Binding-site contacts:
Ligand atom N contacts residue SER752 of chain 1.I at 3.9 Å.
Ligand atom CA contacts residue ASN748 of chain 1.I at 3.8 Å.
Ligand atom CA contacts residue GLN326 of chain 1.I at 3.1 Å.
Ligand atom N contacts residue PHE616 of chain 1.I at 3.9 Å.
Ligand atom O contacts residue SER55 of chain 1.H at 3.7 Å.
Ligand atom O contacts residue LEU747 of chain 1.I at 3.1 Å.
Ligand atom N contacts residue GLN71 of chain 1.H at 3.7 Å.
Ligand atom CA contacts residue THR743 of chain 1.I at 3.6 Å.
Ligand atom C contacts residue GLU54 of chain 1.H at 3.6 Å.
Ligand atom O contacts residue ASN211 of chain 1.I at 2.9 Å (h-bond).
Ligand atom CA contacts residue TYR363 of chain 1.I at 3.8 Å (hydrophobic).
Ligand atom CA contacts residue TRP202 of chain 1.I at 3.7 Å (hydrophobic).
Ligand atom N contacts residue TYR75 of chain 1.H at 3.7 Å.
Ligand atom N contacts residue GLN57 of chain 1.H at 3.3 Å (h-bond).
Ligand atom C contacts residue GLN326 of chain 1.I at 3.6 Å.
Ligand atom C contacts residue GLU210 of chain 1.I at 3.9 Å.
Ligand atom C contacts residue TRP202 of chain 1.I at 3.7 Å (hydrophobic).
Ligand atom O contacts residue GLN71 of chain 1.H at 3.5 Å (h-bond).
Ligand atom C contacts residue GLN57 of chain 1.H at 3.8 Å.
Ligand atom O contacts residue PHE616 of chain 1.I at 3.6 Å.
Ligand atom O contacts residue GLU210 of chain 1.I at 3.7 Å.
Ligand atom C contacts residue LEU120 of chain 1.I at 3.8 Å (hydrophobic).
Ligand atom CA contacts residue GLN57 of chain 1.H at 3.2 Å.
Ligand atom O contacts residue TYR363 of chain 1.I at 3.9 Å.
Ligand atom O contacts residue GLY746 of chain 1.I at 3.2 Å (h-bond).
Ligand atom N contacts residue GLN326 of chain 1.I at 3.2 Å (h-bond).
Ligand atom C contacts residue GLY746 of chain 1.I at 3.5 Å.
Ligand atom N contacts residue THR743 of chain 1.I at 3.9 Å.
Ligand atom O contacts residue LEU120 of chain 1.I at 3.4 Å.
Ligand atom N contacts residue GLY746 of chain 1.I at 3.9 Å.
Ligand atom N contacts residue ASN748 of chain 1.I at 3.7 Å.
Ligand atom C contacts residue ASN748 of chain 1.I at 3.8 Å.
Ligand atom CA contacts residue GLU54 of chain 1.H at 3.0 Å.
Ligand atom CA contacts residue GLU210 of chain 1.I at 3.3 Å.
Ligand atom O contacts residue ASN56 of chain 1.H at 2.9 Å (h-bond).
Ligand atom C contacts residue PHE616 of chain 1.I at 3.6 Å (hydrophobic).
Ligand atom O contacts residue GLN57 of chain 1.H at 3.5 Å (h-bond).
Ligand atom O contacts residue ASN748 of chain 1.I at 2.9 Å (h-bond).
Ligand atom N contacts residue GLU54 of chain 1.H at 3.2 Å (salt-bridge).
Ligand atom O contacts residue GLN326 of chain 1.I at 3.1 Å (h-bond).

Sequence of chain 1.I:
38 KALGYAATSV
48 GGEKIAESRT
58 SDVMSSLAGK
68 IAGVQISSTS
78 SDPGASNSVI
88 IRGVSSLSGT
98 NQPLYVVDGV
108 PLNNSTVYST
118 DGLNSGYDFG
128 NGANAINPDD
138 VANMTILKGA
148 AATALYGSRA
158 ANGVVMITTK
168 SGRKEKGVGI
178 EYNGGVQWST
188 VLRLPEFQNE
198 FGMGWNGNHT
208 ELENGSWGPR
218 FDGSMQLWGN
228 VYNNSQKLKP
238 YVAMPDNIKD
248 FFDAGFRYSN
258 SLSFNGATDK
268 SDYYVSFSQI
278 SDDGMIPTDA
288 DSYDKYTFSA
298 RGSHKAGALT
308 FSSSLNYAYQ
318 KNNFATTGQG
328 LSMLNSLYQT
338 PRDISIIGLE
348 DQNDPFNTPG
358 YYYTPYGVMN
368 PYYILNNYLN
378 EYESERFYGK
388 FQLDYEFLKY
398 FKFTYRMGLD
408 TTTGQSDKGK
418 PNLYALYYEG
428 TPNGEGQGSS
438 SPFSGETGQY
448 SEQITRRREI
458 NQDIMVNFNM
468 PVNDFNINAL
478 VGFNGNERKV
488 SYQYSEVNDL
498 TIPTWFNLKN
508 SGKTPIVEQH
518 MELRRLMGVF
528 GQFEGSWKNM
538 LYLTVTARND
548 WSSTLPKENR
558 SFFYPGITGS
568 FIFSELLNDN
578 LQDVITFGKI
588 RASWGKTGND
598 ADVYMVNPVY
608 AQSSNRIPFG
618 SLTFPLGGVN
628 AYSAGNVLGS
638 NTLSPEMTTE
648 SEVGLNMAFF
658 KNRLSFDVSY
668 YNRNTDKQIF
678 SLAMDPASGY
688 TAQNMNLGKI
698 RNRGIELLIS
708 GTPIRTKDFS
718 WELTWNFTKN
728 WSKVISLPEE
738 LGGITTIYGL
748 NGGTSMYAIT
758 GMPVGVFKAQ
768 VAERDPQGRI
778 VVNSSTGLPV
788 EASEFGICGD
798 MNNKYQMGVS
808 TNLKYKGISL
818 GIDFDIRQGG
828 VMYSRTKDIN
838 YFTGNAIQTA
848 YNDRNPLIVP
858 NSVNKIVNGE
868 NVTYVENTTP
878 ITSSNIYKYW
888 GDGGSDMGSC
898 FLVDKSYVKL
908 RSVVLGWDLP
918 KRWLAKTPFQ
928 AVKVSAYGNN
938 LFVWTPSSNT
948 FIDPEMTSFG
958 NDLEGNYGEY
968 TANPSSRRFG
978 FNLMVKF

The protein below binds the small molecule below.
Small molecule (SMILES): NCC(=O)NCC(=O)NCC(=O)NCC(=O)NCC(=O)NCC(=O)NCC(=O)NCC(=O)NCC(=O)NCC=O

Sequence of chain 1.H:
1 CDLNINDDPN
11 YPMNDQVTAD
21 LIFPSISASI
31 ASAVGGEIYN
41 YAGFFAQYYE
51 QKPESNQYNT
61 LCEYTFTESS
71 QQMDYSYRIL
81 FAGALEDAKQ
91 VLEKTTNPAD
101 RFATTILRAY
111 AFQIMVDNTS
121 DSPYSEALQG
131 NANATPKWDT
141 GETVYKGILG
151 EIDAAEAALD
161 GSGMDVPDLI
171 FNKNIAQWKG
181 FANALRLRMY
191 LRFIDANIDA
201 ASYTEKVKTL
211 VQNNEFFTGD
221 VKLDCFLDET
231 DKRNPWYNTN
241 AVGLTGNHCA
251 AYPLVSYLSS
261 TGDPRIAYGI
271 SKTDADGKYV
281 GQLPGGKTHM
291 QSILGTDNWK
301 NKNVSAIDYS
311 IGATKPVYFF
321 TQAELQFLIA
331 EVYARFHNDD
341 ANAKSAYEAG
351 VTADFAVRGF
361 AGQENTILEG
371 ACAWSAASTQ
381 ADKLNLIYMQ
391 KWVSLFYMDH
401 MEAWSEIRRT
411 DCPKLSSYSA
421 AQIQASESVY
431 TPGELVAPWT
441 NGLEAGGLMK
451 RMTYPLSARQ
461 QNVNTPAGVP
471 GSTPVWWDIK